Binding-site contacts:
Ligand atom O4 contacts residue PRO231 of chain 18.C at 3.9 Å.
Ligand atom O2 contacts residue ASP91 of chain 18.C at 2.5 Å (salt-bridge).
Ligand atom O6 contacts residue ALA273 of chain 18.A at 3.7 Å.
Ligand atom O2 contacts residue GLY282 of chain 18.A at 3.8 Å.
Ligand atom C5 contacts residue GLY282 of chain 18.A at 3.8 Å.
Ligand atom C1 contacts residue ASN283 of chain 18.A at 3.4 Å.
Ligand atom O10 contacts residue ASN275 of chain 18.A at 3.0 Å (h-bond).
Ligand atom C3 contacts residue ARG104 of chain 18.C at 3.8 Å.
Ligand atom C4 contacts residue PRO231 of chain 18.C at 3.6 Å (hydrophobic).
Ligand atom O3 contacts residue ASP91 of chain 18.C at 3.5 Å.
Ligand atom C4 contacts residue ASN275 of chain 18.A at 3.7 Å.
Ligand atom C5 contacts residue PRO274 of chain 18.A at 3.9 Å (hydrophobic).
Ligand atom C2 contacts residue ASP91 of chain 18.C at 3.2 Å.
Ligand atom C1 contacts residue ARG104 of chain 18.C at 3.8 Å.
Ligand atom C11 contacts residue ILE233 of chain 18.C at 3.6 Å (hydrophobic).
Ligand atom C11 contacts residue PRO231 of chain 18.C at 3.5 Å (hydrophobic).
Ligand atom C5 contacts residue ASN275 of chain 18.A at 3.5 Å.
Ligand atom O4 contacts residue ARG95 of chain 18.C at 3.5 Å.
Ligand atom C6 contacts residue ASN283 of chain 18.A at 3.8 Å.
Ligand atom O4 contacts residue ASN275 of chain 18.A at 3.0 Å (h-bond).
Ligand atom O2 contacts residue PRO274 of chain 18.A at 3.4 Å.
Ligand atom C5 contacts residue ASN283 of chain 18.A at 3.8 Å.
Ligand atom O10 contacts residue ARG270 of chain 18.A at 3.6 Å.
Ligand atom C11 contacts residue GLY234 of chain 18.C at 3.8 Å.
Ligand atom C10 contacts residue PRO231 of chain 18.C at 3.8 Å (hydrophobic).
Ligand atom N5 contacts residue PRO231 of chain 18.C at 3.0 Å (h-bond).
Ligand atom O6 contacts residue ASN283 of chain 18.A at 3.0 Å (h-bond).
Ligand atom C11 contacts residue ASP232 of chain 18.C at 3.6 Å.
Ligand atom O1B contacts residue ARG104 of chain 18.C at 3.0 Å (salt-bridge).
Ligand atom C6 contacts residue ALA273 of chain 18.A at 3.8 Å (hydrophobic).
Ligand atom O6 contacts residue GLY282 of chain 18.A at 3.5 Å.
Ligand atom C4 contacts residue ASP232 of chain 18.C at 3.4 Å.
Ligand atom O7 contacts residue PRO274 of chain 18.A at 3.6 Å.
Ligand atom C5 contacts residue PRO231 of chain 18.C at 3.7 Å (hydrophobic).
Ligand atom N5 contacts residue ASN275 of chain 18.A at 3.4 Å (h-bond).
Ligand atom O5 contacts residue ASN283 of chain 18.A at 3.7 Å.
Ligand atom O6 contacts residue PRO274 of chain 18.A at 3.6 Å.
Ligand atom C10 contacts residue ASN275 of chain 18.A at 3.3 Å.
Ligand atom C6 contacts residue GLY282 of chain 18.A at 3.6 Å.
Ligand atom O4 contacts residue ASP232 of chain 18.C at 2.8 Å (salt-bridge).

Sequence of chain 18.A:
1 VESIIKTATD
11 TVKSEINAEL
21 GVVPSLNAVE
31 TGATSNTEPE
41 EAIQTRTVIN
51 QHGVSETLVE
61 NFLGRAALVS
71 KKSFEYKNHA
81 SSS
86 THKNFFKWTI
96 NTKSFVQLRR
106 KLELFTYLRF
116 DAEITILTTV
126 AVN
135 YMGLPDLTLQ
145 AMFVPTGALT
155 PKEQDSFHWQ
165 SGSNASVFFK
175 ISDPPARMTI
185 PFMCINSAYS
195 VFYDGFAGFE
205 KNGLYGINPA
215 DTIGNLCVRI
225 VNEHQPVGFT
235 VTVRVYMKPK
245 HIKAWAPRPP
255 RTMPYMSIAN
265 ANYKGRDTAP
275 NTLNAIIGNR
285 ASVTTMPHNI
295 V

Sequence of chain 18.C:
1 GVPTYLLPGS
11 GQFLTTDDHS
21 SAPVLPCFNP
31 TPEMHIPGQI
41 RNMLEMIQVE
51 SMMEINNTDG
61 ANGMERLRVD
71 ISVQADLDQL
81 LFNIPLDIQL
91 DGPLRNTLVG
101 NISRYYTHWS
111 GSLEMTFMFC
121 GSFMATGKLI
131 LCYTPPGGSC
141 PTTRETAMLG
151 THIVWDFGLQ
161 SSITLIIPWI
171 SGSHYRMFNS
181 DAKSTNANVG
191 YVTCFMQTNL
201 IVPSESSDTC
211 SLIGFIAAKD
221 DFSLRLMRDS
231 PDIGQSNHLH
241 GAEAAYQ

The small molecule below binds the protein below.
Small molecule (SMILES): CC(=O)N[C@@H]1[C@@H](O)[C@H](O[C@@H]2O[C@H](CO)[C@H](O)[C@H](O[C@]3(C(=O)O)C[C@H](O)[C@@H](NC(C)=O)[C@H]([C@H](O)[C@H](O)CO)O3)[C@H]2O)[C@@H](CO)O[C@H]1O